Binding-site contacts:
Ligand atom C4 contacts residue TYR86 of chain 1.C at 4.2 Å (hydrophobic).
Ligand atom C3 contacts residue GLN40 of chain 1.C at 3.5 Å.
Ligand atom C2 contacts residue MET110 of chain 1.C at 3.8 Å (hydrophobic).
Ligand atom C2 contacts residue TYR38 of chain 1.C at 4.2 Å (hydrophobic).
Ligand atom O2 contacts residue TYR38 of chain 1.C at 3.6 Å.
Ligand atom O5 contacts residue GLN40 of chain 1.C at 4.2 Å.
Ligand atom C3 contacts residue MET110 of chain 1.C at 3.6 Å (hydrophobic).
Ligand atom O2 contacts residue LYS71 of chain 1.C at 2.8 Å (salt-bridge).
Ligand atom O5 contacts residue TYR86 of chain 1.C at 3.6 Å.
Ligand atom C2 contacts residue LYS71 of chain 1.C at 3.7 Å.
Ligand atom C5 contacts residue TYR38 of chain 1.C at 3.4 Å (hydrophobic).
Ligand atom C1 contacts residue TYR38 of chain 1.C at 4.0 Å (hydrophobic).
Ligand atom O5 contacts residue TYR38 of chain 1.C at 3.6 Å.
Ligand atom O3 contacts residue LYS71 of chain 1.C at 2.9 Å (salt-bridge).
Ligand atom O5 contacts residue THR112 of chain 1.C at 4.2 Å.
Ligand atom C3 contacts residue TYR86 of chain 1.C at 4.1 Å (hydrophobic).
Ligand atom O3 contacts residue GLN40 of chain 1.C at 2.9 Å (h-bond).
Ligand atom O3 contacts residue MET110 of chain 1.C at 4.3 Å.
Ligand atom C4 contacts residue GLN40 of chain 1.C at 4.2 Å.
Ligand atom C1 contacts residue MET110 of chain 1.C at 4.1 Å (hydrophobic).
Ligand atom O4 contacts residue GLN40 of chain 1.C at 3.5 Å (h-bond).
Ligand atom C1 contacts residue TYR86 of chain 1.C at 3.7 Å (hydrophobic).
Ligand atom C3 contacts residue LYS71 of chain 1.C at 3.6 Å.
Ligand atom O3 contacts residue ASP78 of chain 1.C at 2.8 Å (salt-bridge).
Ligand atom C4 contacts residue TYR38 of chain 1.C at 4.1 Å (hydrophobic).
Ligand atom O3 contacts residue THR112 of chain 1.C at 4.0 Å.
Ligand atom C3 contacts residue ASP78 of chain 1.C at 3.8 Å.
Ligand atom O4 contacts residue TYR38 of chain 1.C at 4.1 Å.
Ligand atom C5 contacts residue TYR86 of chain 1.C at 3.5 Å (hydrophobic).
Ligand atom C5 contacts residue MET110 of chain 1.C at 3.7 Å (hydrophobic).
Ligand atom C2 contacts residue TYR86 of chain 1.C at 4.3 Å (hydrophobic).
Ligand atom O2 contacts residue ASP78 of chain 1.C at 3.6 Å.
Ligand atom O2 contacts residue MET110 of chain 1.C at 3.2 Å (h-bond).
Ligand atom C2 contacts residue ASP78 of chain 1.C at 3.6 Å.

This protein binds this small molecule.
Small molecule (SMILES): O[C@@H]1[C@@H](O)[C@H](O[C@@H]2CO[C@@H](O[C@@H]3CO[C@@H](O[C@@H]4CO[C@@H](O)[C@H](O)[C@H]4O)[C@H](O)[C@H]3O)[C@H](O)[C@H]2O)OC[C@H]1O

Sequence of chain 1.C:
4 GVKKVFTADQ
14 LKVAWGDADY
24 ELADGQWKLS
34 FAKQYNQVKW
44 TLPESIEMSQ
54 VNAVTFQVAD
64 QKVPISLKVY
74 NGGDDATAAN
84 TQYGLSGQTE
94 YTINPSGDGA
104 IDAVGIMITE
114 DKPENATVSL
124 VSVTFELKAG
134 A